The small molecule below binds the protein below.
Small molecule (SMILES): CC(=O)N[C@@H]1[C@@H](O)[C@H](O)[C@@H](CO)O[C@H]1O

Sequence of chain 1.C:
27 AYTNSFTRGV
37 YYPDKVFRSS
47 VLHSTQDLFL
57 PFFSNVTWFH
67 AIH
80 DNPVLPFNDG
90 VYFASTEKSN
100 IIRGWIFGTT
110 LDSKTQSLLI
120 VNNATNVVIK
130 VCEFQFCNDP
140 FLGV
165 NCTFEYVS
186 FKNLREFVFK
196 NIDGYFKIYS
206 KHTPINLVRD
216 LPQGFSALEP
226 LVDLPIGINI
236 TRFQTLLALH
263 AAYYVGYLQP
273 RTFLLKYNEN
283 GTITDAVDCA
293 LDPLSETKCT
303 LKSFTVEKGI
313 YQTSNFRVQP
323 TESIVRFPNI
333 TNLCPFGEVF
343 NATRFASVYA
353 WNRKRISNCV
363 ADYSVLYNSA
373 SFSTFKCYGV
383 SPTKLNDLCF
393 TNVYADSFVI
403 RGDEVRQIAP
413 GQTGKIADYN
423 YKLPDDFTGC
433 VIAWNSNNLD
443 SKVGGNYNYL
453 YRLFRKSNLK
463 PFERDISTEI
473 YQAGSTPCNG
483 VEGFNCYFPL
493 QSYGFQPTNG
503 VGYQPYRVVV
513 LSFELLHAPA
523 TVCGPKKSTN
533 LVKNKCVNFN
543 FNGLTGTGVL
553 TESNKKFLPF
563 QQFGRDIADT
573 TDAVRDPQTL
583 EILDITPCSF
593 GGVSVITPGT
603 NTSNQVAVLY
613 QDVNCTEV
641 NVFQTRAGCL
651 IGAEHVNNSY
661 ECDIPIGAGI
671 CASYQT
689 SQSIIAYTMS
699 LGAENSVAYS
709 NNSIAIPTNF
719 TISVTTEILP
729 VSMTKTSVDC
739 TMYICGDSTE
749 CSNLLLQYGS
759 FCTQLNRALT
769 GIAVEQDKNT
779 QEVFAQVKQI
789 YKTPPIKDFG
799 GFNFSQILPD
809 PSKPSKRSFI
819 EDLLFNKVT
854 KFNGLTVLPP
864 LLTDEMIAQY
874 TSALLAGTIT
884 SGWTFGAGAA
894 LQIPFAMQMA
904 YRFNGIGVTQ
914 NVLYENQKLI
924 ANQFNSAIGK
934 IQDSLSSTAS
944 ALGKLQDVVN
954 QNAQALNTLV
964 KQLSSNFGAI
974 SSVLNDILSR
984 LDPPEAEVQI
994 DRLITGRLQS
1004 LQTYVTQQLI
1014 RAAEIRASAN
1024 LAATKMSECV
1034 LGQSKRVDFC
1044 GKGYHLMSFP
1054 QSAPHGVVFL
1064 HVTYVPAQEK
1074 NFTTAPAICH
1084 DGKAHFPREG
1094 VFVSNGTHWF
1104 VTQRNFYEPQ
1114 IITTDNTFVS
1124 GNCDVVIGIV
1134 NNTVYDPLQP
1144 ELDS

Binding-site contacts:
Ligand atom O3 contacts residue ASN801 of chain 1.C at 4.3 Å.
Ligand atom O5 contacts residue ASN801 of chain 1.C at 2.2 Å (h-bond).
Ligand atom C5 contacts residue GLN804 of chain 1.C at 4.1 Å.
Ligand atom O6 contacts residue ASN801 of chain 1.C at 3.7 Å.
Ligand atom O5 contacts residue SER803 of chain 1.C at 3.7 Å.
Ligand atom C1 contacts residue ASN801 of chain 1.C at 1.4 Å.
Ligand atom C7 contacts residue SER803 of chain 1.C at 3.7 Å.
Ligand atom O7 contacts residue ASN801 of chain 1.C at 2.9 Å (h-bond).
Ligand atom C7 contacts residue ASN801 of chain 1.C at 3.3 Å.
Ligand atom C1 contacts residue SER803 of chain 1.C at 2.9 Å.
Ligand atom C2 contacts residue ASN801 of chain 1.C at 2.4 Å.
Ligand atom C6 contacts residue ASN801 of chain 1.C at 2.9 Å.
Ligand atom N2 contacts residue ASN801 of chain 1.C at 3.4 Å (h-bond).
Ligand atom N2 contacts residue SER803 of chain 1.C at 3.5 Å (h-bond).
Ligand atom O5 contacts residue GLN804 of chain 1.C at 3.2 Å (h-bond).
Ligand atom C3 contacts residue ASN801 of chain 1.C at 3.3 Å.
Ligand atom C4 contacts residue ASN801 of chain 1.C at 3.0 Å.
Ligand atom O4 contacts residue ASN801 of chain 1.C at 4.4 Å.
Ligand atom C8 contacts residue SER803 of chain 1.C at 4.2 Å.
Ligand atom O6 contacts residue GLN804 of chain 1.C at 3.4 Å (h-bond).
Ligand atom C5 contacts residue ASN801 of chain 1.C at 2.8 Å.
Ligand atom C6 contacts residue GLN804 of chain 1.C at 4.2 Å.
Ligand atom C2 contacts residue SER803 of chain 1.C at 3.8 Å.
Ligand atom O7 contacts residue SER803 of chain 1.C at 4.1 Å.
Ligand atom C1 contacts residue GLN804 of chain 1.C at 4.0 Å.